Sequence of chain 1.C:
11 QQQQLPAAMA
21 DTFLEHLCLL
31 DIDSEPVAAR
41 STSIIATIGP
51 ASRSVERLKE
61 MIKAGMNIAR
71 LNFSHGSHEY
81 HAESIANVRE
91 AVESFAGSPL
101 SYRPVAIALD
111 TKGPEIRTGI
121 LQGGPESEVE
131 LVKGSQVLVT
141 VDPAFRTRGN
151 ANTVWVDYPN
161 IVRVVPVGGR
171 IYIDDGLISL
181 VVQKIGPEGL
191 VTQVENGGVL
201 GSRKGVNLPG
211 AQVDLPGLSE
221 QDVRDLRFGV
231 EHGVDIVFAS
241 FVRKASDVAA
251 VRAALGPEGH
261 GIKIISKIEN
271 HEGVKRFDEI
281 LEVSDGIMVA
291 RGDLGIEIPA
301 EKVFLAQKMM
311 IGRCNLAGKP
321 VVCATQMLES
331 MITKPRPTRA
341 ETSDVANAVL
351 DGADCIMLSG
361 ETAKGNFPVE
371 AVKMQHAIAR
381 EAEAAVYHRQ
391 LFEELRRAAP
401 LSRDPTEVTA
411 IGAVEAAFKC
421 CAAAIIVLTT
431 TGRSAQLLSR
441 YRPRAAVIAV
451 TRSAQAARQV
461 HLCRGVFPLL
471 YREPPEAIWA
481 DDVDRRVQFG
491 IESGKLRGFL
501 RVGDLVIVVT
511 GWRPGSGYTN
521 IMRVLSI

Binding-site contacts:
Ligand atom O2P contacts residue ARG486 of chain 1.C at 2.5 Å (salt-bridge).
Ligand atom O4 contacts residue SER516 of chain 1.C at 3.4 Å.
Ligand atom O2 contacts residue GLY511 of chain 1.C at 3.8 Å.
Ligand atom O4P contacts residue THR429 of chain 1.C at 3.8 Å.
Ligand atom O4P contacts residue THR430 of chain 1.C at 3.0 Å (h-bond).
Ligand atom O6P contacts residue THR430 of chain 1.C at 3.3 Å (h-bond).
Ligand atom C5 contacts residue GLY515 of chain 1.C at 3.3 Å.
Ligand atom O5 contacts residue THR430 of chain 1.C at 3.6 Å.
Ligand atom O3 contacts residue ARG513 of chain 1.C at 2.9 Å (salt-bridge).
Ligand atom O1P contacts residue ARG486 of chain 1.C at 2.8 Å (salt-bridge).
Ligand atom C4 contacts residue GLY515 of chain 1.C at 3.1 Å.
Ligand atom C6 contacts residue LEU428 of chain 1.C at 3.8 Å (hydrophobic).
Ligand atom P2 contacts residue THR430 of chain 1.C at 3.5 Å.
Ligand atom P1 contacts residue ARG486 of chain 1.C at 3.6 Å.
Ligand atom P2 contacts residue SER516 of chain 1.C at 3.6 Å.
Ligand atom C6 contacts residue THR430 of chain 1.C at 3.7 Å.
Ligand atom O6 contacts residue GLY517 of chain 1.C at 3.4 Å (h-bond).
Ligand atom O6 contacts residue SER516 of chain 1.C at 3.2 Å.
Ligand atom O4P contacts residue THR431 of chain 1.C at 2.8 Å (h-bond).
Ligand atom O4 contacts residue GLY515 of chain 1.C at 2.4 Å (h-bond).
Ligand atom O1P contacts residue TRP479 of chain 1.C at 2.9 Å (h-bond).
Ligand atom O3 contacts residue GLY511 of chain 1.C at 3.2 Å.
Ligand atom O4 contacts residue TYR518 of chain 1.C at 3.1 Å (h-bond).
Ligand atom C3 contacts residue GLY515 of chain 1.C at 3.3 Å.
Ligand atom O6P contacts residue THR429 of chain 1.C at 2.7 Å (h-bond).
Ligand atom P2 contacts residue SER434 of chain 1.C at 3.7 Å.
Ligand atom O3P contacts residue GLY515 of chain 1.C at 2.9 Å (h-bond).
Ligand atom O1 contacts residue PRO514 of chain 1.C at 3.7 Å.
Ligand atom O2 contacts residue LEU428 of chain 1.C at 3.5 Å.
Ligand atom O5P contacts residue SER516 of chain 1.C at 3.8 Å.
Ligand atom C6 contacts residue THR429 of chain 1.C at 3.8 Å.
Ligand atom O5P contacts residue GLY517 of chain 1.C at 3.2 Å (h-bond).
Ligand atom C3 contacts residue ARG513 of chain 1.C at 3.3 Å.
Ligand atom C5 contacts residue THR430 of chain 1.C at 3.7 Å.
Ligand atom O4 contacts residue GLY517 of chain 1.C at 3.4 Å (h-bond).
Ligand atom O6P contacts residue SER434 of chain 1.C at 2.6 Å (h-bond).
Ligand atom O4P contacts residue SER516 of chain 1.C at 3.1 Å.
Ligand atom O2P contacts residue THR430 of chain 1.C at 3.8 Å.
Ligand atom O1 contacts residue GLY515 of chain 1.C at 3.8 Å.
Ligand atom O3P contacts residue PRO514 of chain 1.C at 3.8 Å.

This small molecule binds to this protein.
Small molecule (SMILES): O=P(O)(O)OC[C@H]1O[C@](O)(COP(=O)(O)O)[C@@H](O)[C@@H]1O